Sequence of chain 1.B:
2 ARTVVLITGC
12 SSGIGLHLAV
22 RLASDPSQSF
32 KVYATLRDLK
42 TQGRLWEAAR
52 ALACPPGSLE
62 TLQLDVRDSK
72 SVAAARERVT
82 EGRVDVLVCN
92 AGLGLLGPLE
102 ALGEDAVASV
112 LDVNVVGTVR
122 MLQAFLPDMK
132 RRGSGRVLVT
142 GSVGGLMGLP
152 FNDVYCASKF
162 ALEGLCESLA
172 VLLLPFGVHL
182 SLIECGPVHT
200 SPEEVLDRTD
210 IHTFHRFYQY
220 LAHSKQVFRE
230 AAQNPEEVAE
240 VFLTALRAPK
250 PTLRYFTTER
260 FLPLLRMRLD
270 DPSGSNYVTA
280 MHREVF

Binding-site contacts:
Ligand atom O1 contacts residue HIS222 of chain 1.B at 2.6 Å (h-bond).
Ligand atom C6 contacts residue TYR219 of chain 1.B at 4.2 Å (hydrophobic).
Ligand atom C8 contacts residue LEU263 of chain 1.B at 4.3 Å (hydrophobic).
Ligand atom C8 contacts residue GLU283 of chain 1.B at 3.4 Å.
Ligand atom C9 contacts residue PHE260 of chain 1.B at 3.4 Å (hydrophobic).
Ligand atom C14 contacts residue VAL144 of chain 1.B at 3.4 Å (hydrophobic).
Ligand atom C10 contacts residue PHE260 of chain 1.B at 4.2 Å (hydrophobic).
Ligand atom C15 contacts residue GLY187 of chain 1.B at 4.0 Å.
Ligand atom C20 contacts residue PHE227 of chain 1.B at 4.0 Å (hydrophobic).
Ligand atom C6 contacts residue LEU150 of chain 1.B at 4.1 Å (hydrophobic).
Ligand atom C7 contacts residue GLU283 of chain 1.B at 4.2 Å.
Ligand atom C3 contacts residue SER223 of chain 1.B at 4.1 Å.
Ligand atom C8 contacts residue MET280 of chain 1.B at 4.3 Å (hydrophobic).
Ligand atom O1 contacts residue GLU283 of chain 1.B at 4.0 Å.
Ligand atom C17 contacts residue PRO188 of chain 1.B at 3.7 Å (hydrophobic).
Ligand atom C7 contacts residue HIS222 of chain 1.B at 3.7 Å.
Ligand atom O1 contacts residue VAL284 of chain 1.B at 3.8 Å.
Ligand atom C15 contacts residue VAL144 of chain 1.B at 3.2 Å (hydrophobic).
Ligand atom C15 contacts residue PRO188 of chain 1.B at 3.5 Å (hydrophobic).
Ligand atom C17 contacts residue VAL144 of chain 1.B at 4.1 Å (hydrophobic).
Ligand atom C15 contacts residue PHE260 of chain 1.B at 4.1 Å (hydrophobic).
Ligand atom C16 contacts residue VAL144 of chain 1.B at 4.0 Å (hydrophobic).
Ligand atom C21 contacts residue LEU150 of chain 1.B at 4.3 Å (hydrophobic).
Ligand atom C4 contacts residue SER223 of chain 1.B at 4.3 Å.
Ligand atom O1 contacts residue VAL226 of chain 1.B at 3.9 Å.
Ligand atom C17 contacts residue SER143 of chain 1.B at 4.2 Å.
Ligand atom C8 contacts residue PHE260 of chain 1.B at 3.9 Å (hydrophobic).
Ligand atom C6 contacts residue VAL284 of chain 1.B at 4.1 Å (hydrophobic).
Ligand atom C12 contacts residue LEU150 of chain 1.B at 4.1 Å (hydrophobic).
Ligand atom C16 contacts residue PRO188 of chain 1.B at 3.9 Å (hydrophobic).
Ligand atom C14 contacts residue LEU150 of chain 1.B at 4.2 Å (hydrophobic).
Ligand atom C9 contacts residue MET280 of chain 1.B at 4.1 Å (hydrophobic).
Ligand atom C17 contacts residue GLY187 of chain 1.B at 3.9 Å.
Ligand atom C4 contacts residue TYR219 of chain 1.B at 4.2 Å (hydrophobic).
Ligand atom O3 contacts residue SER143 of chain 1.B at 3.8 Å.
Ligand atom C21 contacts residue PRO188 of chain 1.B at 4.2 Å (hydrophobic).
Ligand atom C14 contacts residue PHE260 of chain 1.B at 3.9 Å (hydrophobic).
Ligand atom C3 contacts residue TYR219 of chain 1.B at 3.7 Å (hydrophobic).
Ligand atom O3 contacts residue TYR156 of chain 1.B at 3.4 Å (h-bond).
Ligand atom C7 contacts residue VAL226 of chain 1.B at 4.1 Å (hydrophobic).

The protein below binds the small molecule below.
Small molecule (SMILES): C[C@]12CC[C@@H]3c4ccc(O)cc4CC[C@H]3[C@@H]1CCC2=O